Binding-site contacts:
Ligand atom N2 contacts residue SER540 of chain 1.A at 3.9 Å.
Ligand atom C2 contacts residue GLN456 of chain 1.A at 3.9 Å.
Ligand atom C7 contacts residue ASN568 of chain 1.A at 3.6 Å.
Ligand atom C1 contacts residue ASN568 of chain 1.A at 1.4 Å.
Ligand atom O7 contacts residue GLN456 of chain 1.A at 3.4 Å.
Ligand atom C8 contacts residue THR516 of chain 1.A at 4.1 Å.
Ligand atom C3 contacts residue LYS454 of chain 1.A at 4.0 Å.
Ligand atom C8 contacts residue ASP538 of chain 1.A at 3.5 Å.
Ligand atom C7 contacts residue SER540 of chain 1.A at 3.7 Å.
Ligand atom C3 contacts residue ASP538 of chain 1.A at 4.0 Å.
Ligand atom C2 contacts residue ASP538 of chain 1.A at 3.6 Å.
Ligand atom C8 contacts residue TYR512 of chain 1.A at 4.0 Å (hydrophobic).
Ligand atom N2 contacts residue ASN568 of chain 1.A at 2.9 Å (h-bond).
Ligand atom O3 contacts residue GLN456 of chain 1.A at 2.8 Å (h-bond).
Ligand atom O5 contacts residue ASN568 of chain 1.A at 2.2 Å (h-bond).
Ligand atom C1 contacts residue GLN456 of chain 1.A at 4.0 Å.
Ligand atom C6 contacts residue GLN456 of chain 1.A at 3.6 Å.
Ligand atom C8 contacts residue SER540 of chain 1.A at 3.6 Å.
Ligand atom C6 contacts residue GLU590 of chain 1.A at 3.4 Å.
Ligand atom O4 contacts residue LYS454 of chain 1.A at 3.6 Å (salt-bridge).
Ligand atom C5 contacts residue GLN456 of chain 1.A at 3.9 Å.
Ligand atom C8 contacts residue VAL536 of chain 1.A at 3.9 Å (hydrophobic).
Ligand atom O3 contacts residue LYS454 of chain 1.A at 3.5 Å (salt-bridge).
Ligand atom C7 contacts residue ASP538 of chain 1.A at 3.6 Å.
Ligand atom N2 contacts residue ASP538 of chain 1.A at 2.8 Å (salt-bridge).
Ligand atom C5 contacts residue ASN568 of chain 1.A at 3.5 Å.
Ligand atom C2 contacts residue ASN568 of chain 1.A at 2.5 Å.
Ligand atom O7 contacts residue ASN568 of chain 1.A at 4.0 Å.
Ligand atom O5 contacts residue VAL592 of chain 1.A at 3.6 Å.
Ligand atom C3 contacts residue ASN568 of chain 1.A at 3.8 Å.
Ligand atom O7 contacts residue TYR512 of chain 1.A at 3.2 Å (h-bond).
Ligand atom O7 contacts residue LYS454 of chain 1.A at 3.2 Å (salt-bridge).
Ligand atom C1 contacts residue ASP538 of chain 1.A at 3.6 Å.
Ligand atom O6 contacts residue VAL592 of chain 1.A at 3.6 Å.
Ligand atom C6 contacts residue VAL566 of chain 1.A at 3.5 Å (hydrophobic).
Ligand atom O5 contacts residue GLN456 of chain 1.A at 3.4 Å (h-bond).
Ligand atom O6 contacts residue GLU590 of chain 1.A at 2.5 Å (salt-bridge).
Ligand atom C3 contacts residue GLN456 of chain 1.A at 3.6 Å.
Ligand atom C6 contacts residue VAL592 of chain 1.A at 4.0 Å (hydrophobic).
Ligand atom C4 contacts residue GLN456 of chain 1.A at 3.6 Å.

Sequence of chain 1.A:
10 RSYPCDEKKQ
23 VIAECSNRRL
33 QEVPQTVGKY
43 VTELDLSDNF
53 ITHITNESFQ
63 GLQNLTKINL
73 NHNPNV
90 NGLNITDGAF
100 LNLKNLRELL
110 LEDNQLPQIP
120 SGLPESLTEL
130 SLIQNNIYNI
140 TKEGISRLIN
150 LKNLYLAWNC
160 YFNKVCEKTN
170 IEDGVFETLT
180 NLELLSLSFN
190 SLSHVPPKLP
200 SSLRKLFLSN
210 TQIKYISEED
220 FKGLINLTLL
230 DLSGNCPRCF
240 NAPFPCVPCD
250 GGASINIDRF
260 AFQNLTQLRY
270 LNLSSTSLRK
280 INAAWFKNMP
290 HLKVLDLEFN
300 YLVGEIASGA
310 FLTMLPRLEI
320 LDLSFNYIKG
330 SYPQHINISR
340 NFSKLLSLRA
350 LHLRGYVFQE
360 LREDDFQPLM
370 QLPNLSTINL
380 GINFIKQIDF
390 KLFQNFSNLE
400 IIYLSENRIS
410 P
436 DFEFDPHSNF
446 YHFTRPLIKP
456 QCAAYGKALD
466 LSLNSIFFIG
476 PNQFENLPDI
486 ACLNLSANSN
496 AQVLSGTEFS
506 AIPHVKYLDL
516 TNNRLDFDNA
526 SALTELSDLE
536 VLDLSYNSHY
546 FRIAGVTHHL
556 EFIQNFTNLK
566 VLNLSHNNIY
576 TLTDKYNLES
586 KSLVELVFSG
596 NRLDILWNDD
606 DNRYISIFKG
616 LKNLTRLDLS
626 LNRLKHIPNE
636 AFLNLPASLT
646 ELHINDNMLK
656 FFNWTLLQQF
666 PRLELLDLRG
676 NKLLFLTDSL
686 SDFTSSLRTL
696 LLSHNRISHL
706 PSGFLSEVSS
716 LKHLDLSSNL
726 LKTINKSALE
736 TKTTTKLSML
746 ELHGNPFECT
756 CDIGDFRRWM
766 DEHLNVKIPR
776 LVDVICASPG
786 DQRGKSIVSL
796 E

The small molecule below binds the protein below.
Small molecule (SMILES): CC(=O)N[C@H]1[C@H](O[C@H]2[C@H](O)[C@@H](NC(C)=O)CO[C@@H]2CO)O[C@H](CO)[C@@H](O[C@@H]2O[C@H](CO)[C@@H](O)[C@H](O[C@H]3O[C@H](CO)[C@@H](O)[C@H](O)[C@@H]3O)[C@@H]2O)[C@@H]1O